Sequence of chain 1.B:
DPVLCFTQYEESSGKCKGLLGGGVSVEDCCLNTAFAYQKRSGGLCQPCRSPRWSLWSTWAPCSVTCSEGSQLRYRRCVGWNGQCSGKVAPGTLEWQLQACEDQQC

A small-molecule ligand and the protein it binds are described below.
Small molecule (SMILES): OC[C@H]1O[C@H](O)[C@@H](O)[C@@H](O)[C@@H]1O

Binding-site contacts:
Ligand atom C5 contacts residue TRP58 of chain 1.B at 3.8 Å (hydrophobic).
Ligand atom C1 contacts residue TRP58 of chain 1.B at 1.5 Å (hydrophobic).
Ligand atom C2 contacts residue TRP58 of chain 1.B at 2.6 Å (hydrophobic).
Ligand atom O2 contacts residue SER56 of chain 1.B at 3.9 Å.
Ligand atom C4 contacts residue TRP58 of chain 1.B at 4.3 Å (hydrophobic).
Ligand atom C3 contacts residue TRP58 of chain 1.B at 3.9 Å (hydrophobic).
Ligand atom C6 contacts residue ARG75 of chain 1.B at 4.0 Å.
Ligand atom C2 contacts residue LEU57 of chain 1.B at 4.5 Å (hydrophobic).
Ligand atom C5 contacts residue ARG75 of chain 1.B at 4.1 Å.
Ligand atom O6 contacts residue ARG75 of chain 1.B at 2.7 Å (salt-bridge).
Ligand atom C3 contacts residue LEU57 of chain 1.B at 4.3 Å (hydrophobic).
Ligand atom O5 contacts residue ARG75 of chain 1.B at 3.2 Å (salt-bridge).
Ligand atom O3 contacts residue LEU57 of chain 1.B at 3.9 Å.
Ligand atom O2 contacts residue LEU57 of chain 1.B at 3.1 Å.
Ligand atom O5 contacts residue TRP58 of chain 1.B at 2.4 Å.
Ligand atom O3 contacts residue TRP58 of chain 1.B at 4.3 Å.
Ligand atom C1 contacts residue ARG75 of chain 1.B at 3.8 Å.
Ligand atom O2 contacts residue TRP58 of chain 1.B at 2.9 Å (h-bond).